Sequence of chain 1.A:
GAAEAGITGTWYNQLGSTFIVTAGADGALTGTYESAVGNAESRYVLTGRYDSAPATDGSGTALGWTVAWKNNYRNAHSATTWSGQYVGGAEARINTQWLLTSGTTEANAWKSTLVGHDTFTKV

A small-molecule ligand and the protein it binds are described below.
Small molecule (SMILES): O=C(O)c1cccc(C(=O)O)n1

Binding-site contacts:
Ligand atom N1 contacts residue PDC1 of chain 2.E at 2.8 Å (h-bond).
Ligand atom C8 contacts residue TB1 of chain 2.Q at 3.4 Å.
Ligand atom C6 contacts residue TB1 of chain 2.Q at 3.3 Å.
Ligand atom C7 contacts residue PDC1 of chain 2.E at 3.7 Å.
Ligand atom C3 contacts residue PDC1 of chain 2.I at 4.5 Å.
Ligand atom C6 contacts residue PDC1 of chain 2.I at 3.6 Å.
Ligand atom N1 contacts residue TB1 of chain 2.Q at 2.5 Å.
Ligand atom C7 contacts residue TB1 of chain 2.Q at 3.4 Å.
Ligand atom O4 contacts residue PDC1 of chain 2.I at 3.0 Å (h-bond).
Ligand atom O4 contacts residue TB1 of chain 2.Q at 2.4 Å.
Ligand atom C8 contacts residue HIS77 of chain 2.A at 3.4 Å.
Ligand atom O3 contacts residue ALA55 of chain 1.A at 4.2 Å.
Ligand atom O4 contacts residue HIS77 of chain 2.A at 3.7 Å.
Ligand atom O2 contacts residue TB1 of chain 2.Q at 2.4 Å.
Ligand atom O2 contacts residue PDC1 of chain 2.E at 2.9 Å (h-bond).
Ligand atom C2 contacts residue PDC1 of chain 2.E at 3.5 Å.
Ligand atom O2 contacts residue PDC1 of chain 2.I at 3.1 Å (h-bond).
Ligand atom C7 contacts residue PDC1 of chain 2.I at 3.6 Å.
Ligand atom C8 contacts residue PDC1 of chain 2.I at 3.9 Å.
Ligand atom C8 contacts residue PDC1 of chain 2.E at 3.6 Å.
Ligand atom C2 contacts residue PDC1 of chain 2.I at 3.4 Å.
Ligand atom N1 contacts residue PDC1 of chain 2.I at 2.9 Å (h-bond).
Ligand atom C6 contacts residue PDC1 of chain 2.E at 3.5 Å.
Ligand atom O3 contacts residue HIS77 of chain 2.A at 2.8 Å (h-bond).
Ligand atom O4 contacts residue PDC1 of chain 2.E at 3.1 Å (h-bond).
Ligand atom C2 contacts residue TB1 of chain 2.Q at 3.3 Å.

Sequence of chain 2.A:
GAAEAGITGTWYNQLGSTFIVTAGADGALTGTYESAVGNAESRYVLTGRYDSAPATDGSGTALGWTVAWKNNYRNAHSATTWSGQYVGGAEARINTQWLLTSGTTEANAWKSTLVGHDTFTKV